This small molecule binds to this protein.
Small molecule (SMILES): CC(=O)N[C@H]1[C@H](O[C@H]2[C@H](O)[C@@H](NC(C)=O)CO[C@@H]2CO)O[C@H](CO)[C@@H](O[C@@H]2O[C@H](CO)[C@@H](O)[C@H](O)[C@H]2NC(C)=O)[C@@H]1O

Binding-site contacts:
Ligand atom C8 contacts residue TRP185 of chain 1.C at 3.9 Å (hydrophobic).
Ligand atom O5 contacts residue ARG114 of chain 1.C at 3.4 Å (salt-bridge).
Ligand atom O6 contacts residue ASN120 of chain 1.C at 3.5 Å.
Ligand atom C3 contacts residue ASN184 of chain 1.C at 3.8 Å.
Ligand atom C2 contacts residue GLN112 of chain 1.C at 4.4 Å.
Ligand atom C7 contacts residue ASN184 of chain 1.C at 3.2 Å.
Ligand atom C5 contacts residue ARG114 of chain 1.C at 3.3 Å.
Ligand atom O6 contacts residue ARG114 of chain 1.C at 3.5 Å (salt-bridge).
Ligand atom O6 contacts residue GLU121 of chain 1.C at 4.3 Å.
Ligand atom O7 contacts residue ASN184 of chain 1.C at 3.2 Å (h-bond).
Ligand atom C1 contacts residue GLN112 of chain 1.C at 3.4 Å.
Ligand atom O5 contacts residue GLN112 of chain 1.C at 3.9 Å.
Ligand atom C2 contacts residue ASN184 of chain 1.C at 2.5 Å.
Ligand atom C1 contacts residue ASN184 of chain 1.C at 1.4 Å.
Ligand atom C4 contacts residue ASN184 of chain 1.C at 4.3 Å.
Ligand atom O7 contacts residue SER187 of chain 1.C at 4.5 Å.
Ligand atom O6 contacts residue ASN184 of chain 1.C at 4.0 Å.
Ligand atom C7 contacts residue ASN120 of chain 1.C at 3.4 Å.
Ligand atom O5 contacts residue ASN184 of chain 1.C at 2.4 Å (h-bond).
Ligand atom C8 contacts residue VAL107 of chain 1.C at 4.2 Å (hydrophobic).
Ligand atom C8 contacts residue ALA188 of chain 1.C at 4.4 Å (hydrophobic).
Ligand atom C5 contacts residue GLN112 of chain 1.C at 3.9 Å.
Ligand atom C8 contacts residue ASN120 of chain 1.C at 3.4 Å.
Ligand atom C1 contacts residue ARG114 of chain 1.C at 4.1 Å.
Ligand atom C8 contacts residue ASN184 of chain 1.C at 3.3 Å.
Ligand atom N2 contacts residue ASN184 of chain 1.C at 2.9 Å (h-bond).
Ligand atom C5 contacts residue ASN184 of chain 1.C at 3.6 Å.
Ligand atom O7 contacts residue ASN120 of chain 1.C at 2.8 Å (h-bond).
Ligand atom C6 contacts residue ASN120 of chain 1.C at 3.8 Å.
Ligand atom C6 contacts residue ARG114 of chain 1.C at 3.3 Å.

Sequence of chain 1.C:
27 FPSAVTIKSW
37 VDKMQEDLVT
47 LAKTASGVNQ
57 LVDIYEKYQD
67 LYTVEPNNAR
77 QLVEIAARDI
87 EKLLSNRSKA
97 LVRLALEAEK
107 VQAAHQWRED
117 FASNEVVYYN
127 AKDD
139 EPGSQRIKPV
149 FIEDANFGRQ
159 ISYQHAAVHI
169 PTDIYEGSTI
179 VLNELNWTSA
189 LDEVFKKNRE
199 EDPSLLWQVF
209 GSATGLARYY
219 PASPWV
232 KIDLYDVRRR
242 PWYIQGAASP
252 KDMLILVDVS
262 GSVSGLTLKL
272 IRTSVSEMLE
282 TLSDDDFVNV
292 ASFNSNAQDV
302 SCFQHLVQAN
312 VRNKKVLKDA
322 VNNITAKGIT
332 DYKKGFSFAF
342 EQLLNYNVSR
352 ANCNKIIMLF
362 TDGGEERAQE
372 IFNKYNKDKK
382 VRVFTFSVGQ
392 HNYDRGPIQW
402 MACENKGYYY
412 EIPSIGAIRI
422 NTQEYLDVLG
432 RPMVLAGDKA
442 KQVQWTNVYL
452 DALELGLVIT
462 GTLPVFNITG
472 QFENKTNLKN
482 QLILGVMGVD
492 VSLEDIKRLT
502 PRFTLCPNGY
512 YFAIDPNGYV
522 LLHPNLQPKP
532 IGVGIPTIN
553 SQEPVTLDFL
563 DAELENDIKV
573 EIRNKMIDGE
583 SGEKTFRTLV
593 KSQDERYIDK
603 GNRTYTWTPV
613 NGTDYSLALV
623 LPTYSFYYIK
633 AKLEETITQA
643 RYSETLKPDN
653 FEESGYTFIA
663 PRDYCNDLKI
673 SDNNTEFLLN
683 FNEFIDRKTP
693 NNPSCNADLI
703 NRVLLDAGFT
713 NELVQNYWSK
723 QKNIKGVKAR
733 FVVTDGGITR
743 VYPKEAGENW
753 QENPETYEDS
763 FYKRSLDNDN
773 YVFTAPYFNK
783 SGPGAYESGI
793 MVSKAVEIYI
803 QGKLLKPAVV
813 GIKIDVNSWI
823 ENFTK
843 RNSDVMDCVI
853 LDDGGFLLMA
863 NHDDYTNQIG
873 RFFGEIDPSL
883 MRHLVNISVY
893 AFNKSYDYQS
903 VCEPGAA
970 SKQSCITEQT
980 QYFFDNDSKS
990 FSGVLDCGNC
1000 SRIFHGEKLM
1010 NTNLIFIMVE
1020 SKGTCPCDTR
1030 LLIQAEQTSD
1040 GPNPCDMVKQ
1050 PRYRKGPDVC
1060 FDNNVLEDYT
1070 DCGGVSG